The small molecule below binds the protein below.
Small molecule (SMILES): O=C(O)C[C@@H]1Sc2nnc(-c3cccs3)n2N=C1c1ccc(Cl)cc1

Sequence of chain 1.A:
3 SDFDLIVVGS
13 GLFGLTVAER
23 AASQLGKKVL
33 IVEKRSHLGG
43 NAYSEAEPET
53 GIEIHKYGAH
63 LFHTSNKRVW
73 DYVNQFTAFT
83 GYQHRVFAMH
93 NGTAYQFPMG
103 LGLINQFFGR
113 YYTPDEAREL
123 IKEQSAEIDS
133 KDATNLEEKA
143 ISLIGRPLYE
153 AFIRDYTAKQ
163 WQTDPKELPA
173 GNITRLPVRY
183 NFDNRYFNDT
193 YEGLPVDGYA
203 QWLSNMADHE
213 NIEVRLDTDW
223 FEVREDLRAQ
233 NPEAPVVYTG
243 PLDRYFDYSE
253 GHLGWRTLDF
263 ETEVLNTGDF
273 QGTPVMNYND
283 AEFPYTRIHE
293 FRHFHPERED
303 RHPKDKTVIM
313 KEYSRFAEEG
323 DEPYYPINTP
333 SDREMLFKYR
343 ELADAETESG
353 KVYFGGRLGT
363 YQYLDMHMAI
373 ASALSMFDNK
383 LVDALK

Binding-site contacts:
Ligand atom C25 contacts residue GLN162 of chain 1.A at 3.5 Å.
Ligand atom C14 contacts residue PRO328 of chain 1.A at 3.5 Å (hydrophobic).
Ligand atom O03 contacts residue TYR327 of chain 1.A at 3.5 Å (h-bond).
Ligand atom CL23 contacts residue ARG258 of chain 1.A at 4.2 Å.
Ligand atom C11 contacts residue TYR365 of chain 1.A at 4.3 Å (hydrophobic).
Ligand atom C13 contacts residue PRO328 of chain 1.A at 4.4 Å (hydrophobic).
Ligand atom C24 contacts residue ARG289 of chain 1.A at 4.0 Å.
Ligand atom C21 contacts residue TYR327 of chain 1.A at 3.6 Å (hydrophobic).
Ligand atom S15 contacts residue TRP163 of chain 1.A at 4.0 Å.
Ligand atom O01 contacts residue ARG289 of chain 1.A at 2.9 Å (salt-bridge).
Ligand atom CL23 contacts residue SER316 of chain 1.A at 3.1 Å.
Ligand atom CL23 contacts residue LEU260 of chain 1.A at 4.4 Å.
Ligand atom C14 contacts residue TYR365 of chain 1.A at 4.4 Å (hydrophobic).
Ligand atom C24 contacts residue GLN162 of chain 1.A at 3.1 Å.
Ligand atom C20 contacts residue TRP163 of chain 1.A at 3.9 Å (hydrophobic).
Ligand atom C02 contacts residue ARG289 of chain 1.A at 3.8 Å.
Ligand atom CL23 contacts residue TYR327 of chain 1.A at 3.9 Å.
Ligand atom S15 contacts residue TYR365 of chain 1.A at 4.2 Å.
Ligand atom C10 contacts residue TYR365 of chain 1.A at 4.3 Å (hydrophobic).
Ligand atom C25 contacts residue ARG289 of chain 1.A at 3.5 Å.
Ligand atom C02 contacts residue TYR327 of chain 1.A at 3.8 Å (hydrophobic).
Ligand atom C18 contacts residue TYR327 of chain 1.A at 4.3 Å (hydrophobic).
Ligand atom C04 contacts residue TYR365 of chain 1.A at 4.4 Å (hydrophobic).
Ligand atom O03 contacts residue TYR365 of chain 1.A at 3.5 Å (h-bond).
Ligand atom N09 contacts residue TYR365 of chain 1.A at 4.3 Å.
Ligand atom C19 contacts residue GLN162 of chain 1.A at 4.3 Å.
Ligand atom C19 contacts residue TYR327 of chain 1.A at 4.1 Å (hydrophobic).
Ligand atom C20 contacts residue TYR327 of chain 1.A at 3.9 Å (hydrophobic).
Ligand atom C21 contacts residue TRP163 of chain 1.A at 3.5 Å (hydrophobic).
Ligand atom S15 contacts residue TYR327 of chain 1.A at 4.1 Å.
Ligand atom C14 contacts residue TRP163 of chain 1.A at 4.1 Å (hydrophobic).
Ligand atom C02 contacts residue TYR365 of chain 1.A at 4.4 Å (hydrophobic).
Ligand atom CL23 contacts residue GLN162 of chain 1.A at 3.3 Å.
Ligand atom C24 contacts residue TYR327 of chain 1.A at 3.4 Å (hydrophobic).
Ligand atom C05 contacts residue ARG289 of chain 1.A at 4.3 Å.
Ligand atom C04 contacts residue TYR327 of chain 1.A at 4.0 Å (hydrophobic).
Ligand atom C25 contacts residue TYR327 of chain 1.A at 3.7 Å (hydrophobic).
Ligand atom O03 contacts residue FDA1 of chain 1.E at 3.9 Å.
Ligand atom C22 contacts residue GLN162 of chain 1.A at 3.8 Å.
Ligand atom C22 contacts residue TYR327 of chain 1.A at 3.4 Å (hydrophobic).